Binding-site contacts:
Ligand atom C20 contacts residue MET90 of chain 1.A at 3.6 Å (hydrophobic).
Ligand atom O28 contacts residue ILE92 of chain 1.A at 2.9 Å (h-bond).
Ligand atom C2 contacts residue ALA141 of chain 1.A at 3.5 Å (hydrophobic).
Ligand atom N1 contacts residue ILE92 of chain 1.A at 3.8 Å.
Ligand atom O10 contacts residue VAL144 of chain 1.A at 3.5 Å.
Ligand atom N19 contacts residue MET90 of chain 1.A at 3.0 Å (h-bond).
Ligand atom C12 contacts residue MET90 of chain 1.A at 3.3 Å (hydrophobic).
Ligand atom O27 contacts residue ARG65 of chain 1.A at 3.3 Å (salt-bridge).
Ligand atom N5 contacts residue ARG91 of chain 1.A at 2.9 Å (salt-bridge).
Ligand atom C6 contacts residue LEU86 of chain 1.A at 3.7 Å (hydrophobic).
Ligand atom C4 contacts residue ALA141 of chain 1.A at 3.7 Å (hydrophobic).
Ligand atom C13 contacts residue ILE92 of chain 1.A at 3.8 Å (hydrophobic).
Ligand atom C21 contacts residue ARG91 of chain 1.A at 3.4 Å.
Ligand atom C4 contacts residue VAL140 of chain 1.A at 3.6 Å (hydrophobic).
Ligand atom C32 contacts residue GAR1 of chain 1.B at 3.3 Å.
Ligand atom O24 contacts residue ARG91 of chain 1.A at 3.3 Å (salt-bridge).
Ligand atom C29 contacts residue ASN107 of chain 1.A at 3.7 Å.
Ligand atom N11 contacts residue ALA141 of chain 1.A at 3.4 Å (h-bond).
Ligand atom C21 contacts residue MET90 of chain 1.A at 3.2 Å (hydrophobic).
Ligand atom N3 contacts residue GLU142 of chain 1.A at 3.7 Å.
Ligand atom N11 contacts residue VAL98 of chain 1.A at 3.6 Å.
Ligand atom N11 contacts residue LEU93 of chain 1.A at 3.0 Å (h-bond).
Ligand atom O10 contacts residue HIS138 of chain 1.A at 3.6 Å.
Ligand atom N3 contacts residue VAL144 of chain 1.A at 3.7 Å.
Ligand atom O28 contacts residue ARG91 of chain 1.A at 3.5 Å.
Ligand atom C32 contacts residue MET90 of chain 1.A at 3.7 Å (hydrophobic).
Ligand atom N11 contacts residue GLU142 of chain 1.A at 2.9 Å (salt-bridge).
Ligand atom C30 contacts residue PHE89 of chain 1.A at 3.2 Å (hydrophobic).
Ligand atom C29 contacts residue ARG91 of chain 1.A at 3.7 Å.
Ligand atom C29 contacts residue PHE89 of chain 1.A at 3.1 Å (hydrophobic).
Ligand atom N3 contacts residue VAL140 of chain 1.A at 3.5 Å.
Ligand atom O10 contacts residue ASP145 of chain 1.A at 3.0 Å (salt-bridge).
Ligand atom C2 contacts residue GLU142 of chain 1.A at 3.7 Å.
Ligand atom C6 contacts residue ARG91 of chain 1.A at 3.6 Å.
Ligand atom N1 contacts residue LEU93 of chain 1.A at 3.0 Å (h-bond).
Ligand atom C4 contacts residue VAL144 of chain 1.A at 3.7 Å (hydrophobic).
Ligand atom C29 contacts residue LEU86 of chain 1.A at 3.8 Å (hydrophobic).
Ligand atom N3 contacts residue ALA141 of chain 1.A at 2.8 Å (h-bond).
Ligand atom O28 contacts residue ARG65 of chain 1.A at 3.0 Å (salt-bridge).
Ligand atom C31 contacts residue PHE89 of chain 1.A at 3.7 Å (hydrophobic).

Sequence of chain 1.A:
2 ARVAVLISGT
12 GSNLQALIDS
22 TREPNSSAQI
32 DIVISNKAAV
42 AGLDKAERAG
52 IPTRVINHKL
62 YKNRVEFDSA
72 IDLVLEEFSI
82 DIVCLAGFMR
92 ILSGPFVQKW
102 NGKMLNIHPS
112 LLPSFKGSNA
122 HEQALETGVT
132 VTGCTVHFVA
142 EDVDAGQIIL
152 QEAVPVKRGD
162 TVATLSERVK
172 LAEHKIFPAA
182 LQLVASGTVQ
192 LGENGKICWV

This protein binds this small molecule.
Small molecule (SMILES): Nc1nc2[nH]c(CCCCc3cc(C(=O)N[C@@H](CCC(=O)O)C(=O)O)cs3)cc2c(=O)[nH]1